Sequence of chain 1.A:
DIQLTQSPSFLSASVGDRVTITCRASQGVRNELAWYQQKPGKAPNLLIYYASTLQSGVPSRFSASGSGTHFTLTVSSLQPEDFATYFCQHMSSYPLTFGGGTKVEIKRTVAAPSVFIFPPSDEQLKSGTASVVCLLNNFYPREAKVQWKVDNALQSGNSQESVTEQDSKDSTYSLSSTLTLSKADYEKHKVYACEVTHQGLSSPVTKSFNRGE

Binding-site contacts:
Ligand atom N contacts residue MET91 of chain 1.A at 3.1 Å (h-bond).
Ligand atom CG1 contacts residue SER93 of chain 1.A at 3.6 Å.
Ligand atom C contacts residue TRP50 of chain 1.B at 3.6 Å (hydrophobic).
Ligand atom CA contacts residue ASN104 of chain 1.B at 3.6 Å.
Ligand atom N contacts residue TYR101 of chain 1.B at 3.0 Å (h-bond).
Ligand atom C contacts residue TYR101 of chain 1.B at 3.6 Å (hydrophobic).
Ligand atom CG2 contacts residue TYR101 of chain 1.B at 3.2 Å (hydrophobic).
Ligand atom CA contacts residue TYR101 of chain 1.B at 3.5 Å (hydrophobic).
Ligand atom CG2 contacts residue MET91 of chain 1.A at 3.6 Å (hydrophobic).
Ligand atom CA contacts residue ASN104 of chain 1.B at 3.5 Å.
Ligand atom CB contacts residue MET91 of chain 1.A at 3.4 Å (hydrophobic).
Ligand atom CA contacts residue TRP50 of chain 1.B at 3.7 Å (hydrophobic).
Ligand atom C contacts residue TYR101 of chain 1.B at 3.2 Å (hydrophobic).
Ligand atom CD1 contacts residue HIS54 of chain 1.B at 3.5 Å.
Ligand atom CA contacts residue MET91 of chain 1.A at 3.6 Å (hydrophobic).
Ligand atom CB contacts residue TYR94 of chain 1.A at 3.6 Å (hydrophobic).
Ligand atom O contacts residue TRP50 of chain 1.B at 3.6 Å.
Ligand atom O contacts residue GLU105 of chain 1.B at 3.3 Å.
Ligand atom CG2 contacts residue ASN104 of chain 1.B at 3.5 Å.
Ligand atom O contacts residue ASN52 of chain 1.B at 2.9 Å (h-bond).
Ligand atom CB contacts residue GLU105 of chain 1.B at 3.6 Å.
Ligand atom CD1 contacts residue THR58 of chain 1.B at 3.6 Å.
Ligand atom CG2 contacts residue GLY31 of chain 1.B at 3.5 Å.
Ligand atom O contacts residue ASN52 of chain 1.B at 3.2 Å (h-bond).
Ligand atom CB contacts residue GLU32 of chain 1.A at 3.6 Å.
Ligand atom C contacts residue ASN52 of chain 1.B at 3.5 Å.
Ligand atom CB contacts residue ALA106 of chain 1.B at 3.5 Å (hydrophobic).
Ligand atom CA contacts residue GLU32 of chain 1.A at 3.4 Å.
Ligand atom CB contacts residue THR30 of chain 1.B at 3.3 Å.
Ligand atom CG1 contacts residue THR30 of chain 1.B at 3.6 Å.
Ligand atom N contacts residue GLU105 of chain 1.B at 3.0 Å (salt-bridge).
Ligand atom O contacts residue ALA106 of chain 1.B at 2.8 Å (h-bond).
Ligand atom O contacts residue TYR101 of chain 1.B at 2.7 Å (h-bond).
Ligand atom O contacts residue THR30 of chain 1.B at 3.7 Å.
Ligand atom O contacts residue ASN104 of chain 1.B at 3.7 Å.
Ligand atom N contacts residue GLU32 of chain 1.A at 2.8 Å (salt-bridge).
Ligand atom N contacts residue TYR101 of chain 1.B at 3.0 Å (h-bond).
Ligand atom O contacts residue ASN52 of chain 1.B at 3.0 Å (h-bond).
Ligand atom O contacts residue TYR94 of chain 1.A at 3.3 Å (h-bond).
Ligand atom CB contacts residue TRP50 of chain 1.B at 3.7 Å (hydrophobic).

Sequence of chain 1.B:
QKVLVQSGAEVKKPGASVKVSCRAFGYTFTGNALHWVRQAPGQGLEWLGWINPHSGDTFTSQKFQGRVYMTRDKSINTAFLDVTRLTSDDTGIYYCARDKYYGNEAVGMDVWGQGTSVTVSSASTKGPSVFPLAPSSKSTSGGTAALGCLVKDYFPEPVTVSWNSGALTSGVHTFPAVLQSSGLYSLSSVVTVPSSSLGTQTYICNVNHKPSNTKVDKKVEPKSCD

The small molecule below binds the protein below.
Small molecule (SMILES): CC[C@H](C)[C@H](NC(=O)CNC(=O)[C@@H](NC(=O)[C@H](C)N)C(C)C)C(=O)NCC(=O)N[C@@H](C)C(=O)N[C@H](C(=O)N[C@H](C=O)Cc1ccccc1)C(C)C